A protein and the small-molecule ligand that binds it are described below.
Small molecule (SMILES): Cn1c(Nc2ccc(C(F)(F)F)cc2)nc2cc(Oc3cc(NC(=O)C4CC4)ncn3)ccc21

Binding-site contacts:
Ligand atom C1 contacts residue LYS59 of chain 1.A at 3.6 Å.
Ligand atom C24 contacts residue TYR121 of chain 1.A at 3.6 Å (hydrophobic).
Ligand atom C5 contacts residue LEU80 of chain 1.A at 3.7 Å (hydrophobic).
Ligand atom N23 contacts residue CYS122 of chain 1.A at 3.2 Å (h-bond).
Ligand atom O25 contacts residue PHE172 of chain 1.A at 3.5 Å.
Ligand atom O19 contacts residue PHE184 of chain 1.A at 3.5 Å.
Ligand atom C27 contacts residue ALA124 of chain 1.A at 3.6 Å (hydrophobic).
Ligand atom C16 contacts residue ASP183 of chain 1.A at 3.5 Å.
Ligand atom C6 contacts residue LEU80 of chain 1.A at 3.5 Å (hydrophobic).
Ligand atom C21 contacts residue ALA57 of chain 1.A at 3.7 Å (hydrophobic).
Ligand atom F12 contacts residue LEU83 of chain 1.A at 3.3 Å.
Ligand atom C3 contacts residue ASP183 of chain 1.A at 2.9 Å.
Ligand atom O25 contacts residue LEU36 of chain 1.A at 3.5 Å.
Ligand atom C1 contacts residue GLU76 of chain 1.A at 3.5 Å.
Ligand atom C7 contacts residue ILE181 of chain 1.A at 3.7 Å (hydrophobic).
Ligand atom F13 contacts residue HIS163 of chain 1.A at 3.5 Å.
Ligand atom C33 contacts residue MET119 of chain 1.A at 3.5 Å (hydrophobic).
Ligand atom F14 contacts residue ILE88 of chain 1.A at 3.7 Å.
Ligand atom C30 contacts residue CYS122 of chain 1.A at 3.6 Å (hydrophobic).
Ligand atom F12 contacts residue MET161 of chain 1.A at 3.3 Å.
Ligand atom N4 contacts residue LEU80 of chain 1.A at 3.7 Å.
Ligand atom N4 contacts residue GLU76 of chain 1.A at 3.0 Å (salt-bridge).
Ligand atom N15 contacts residue ASP183 of chain 1.A at 2.9 Å (salt-bridge).
Ligand atom C21 contacts residue PHE172 of chain 1.A at 3.6 Å (hydrophobic).
Ligand atom C6 contacts residue GLY182 of chain 1.A at 3.6 Å.
Ligand atom C32 contacts residue ALA57 of chain 1.A at 3.4 Å (hydrophobic).
Ligand atom N29 contacts residue CYS122 of chain 1.A at 3.0 Å (h-bond).
Ligand atom F14 contacts residue ILE181 of chain 1.A at 3.5 Å.
Ligand atom C20 contacts residue ALA57 of chain 1.A at 3.3 Å (hydrophobic).
Ligand atom C22 contacts residue PHE172 of chain 1.A at 3.6 Å (hydrophobic).
Ligand atom C26 contacts residue TYR121 of chain 1.A at 3.6 Å (hydrophobic).
Ligand atom C30 contacts residue GLU120 of chain 1.A at 3.2 Å.
Ligand atom N31 contacts residue ALA57 of chain 1.A at 3.6 Å.
Ligand atom O19 contacts residue ALA57 of chain 1.A at 3.4 Å.
Ligand atom N31 contacts residue GLU120 of chain 1.A at 3.6 Å (salt-bridge).
Ligand atom C26 contacts residue CYS122 of chain 1.A at 3.5 Å (hydrophobic).
Ligand atom N2 contacts residue ASP183 of chain 1.A at 3.6 Å (salt-bridge).
Ligand atom N4 contacts residue ASP183 of chain 1.A at 3.2 Å (salt-bridge).
Ligand atom C32 contacts residue VAL44 of chain 1.A at 3.6 Å (hydrophobic).
Ligand atom N23 contacts residue TYR121 of chain 1.A at 3.5 Å.

Sequence of chain 1.A:
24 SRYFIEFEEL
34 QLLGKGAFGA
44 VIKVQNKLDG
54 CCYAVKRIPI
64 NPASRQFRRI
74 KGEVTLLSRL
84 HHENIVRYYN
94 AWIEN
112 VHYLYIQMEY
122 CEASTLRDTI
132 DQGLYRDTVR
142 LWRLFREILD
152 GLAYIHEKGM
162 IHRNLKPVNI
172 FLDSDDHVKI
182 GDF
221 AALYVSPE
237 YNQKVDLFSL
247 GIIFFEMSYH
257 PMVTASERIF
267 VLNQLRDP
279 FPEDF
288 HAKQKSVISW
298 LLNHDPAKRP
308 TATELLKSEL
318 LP